Sequence of chain 5.A:
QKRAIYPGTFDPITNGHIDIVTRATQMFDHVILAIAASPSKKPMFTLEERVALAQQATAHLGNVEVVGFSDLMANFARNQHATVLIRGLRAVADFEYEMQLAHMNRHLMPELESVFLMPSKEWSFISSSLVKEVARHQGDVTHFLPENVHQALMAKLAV

Binding-site contacts:
Ligand atom C11 contacts residue LEU102 of chain 4.A at 4.1 Å (hydrophobic).
Ligand atom C contacts residue SO41 of chain 4.G at 3.7 Å.
Ligand atom C4 contacts residue MET74 of chain 4.A at 3.7 Å (hydrophobic).
Ligand atom C8 contacts residue LEU73 of chain 4.A at 4.1 Å (hydrophobic).
Ligand atom C9 contacts residue LEU102 of chain 4.A at 3.7 Å (hydrophobic).
Ligand atom C10 contacts residue GLU134 of chain 5.A at 4.0 Å.
Ligand atom C3 contacts residue MET74 of chain 4.A at 3.8 Å (hydrophobic).
Ligand atom C11 contacts residue TYR98 of chain 4.A at 4.1 Å (hydrophobic).
Ligand atom C4 contacts residue ARG88 of chain 4.A at 3.9 Å.
Ligand atom C contacts residue GLU134 of chain 5.A at 3.4 Å.
Ligand atom C7 contacts residue ASP72 of chain 4.A at 3.9 Å.
Ligand atom C10 contacts residue LEU131 of chain 5.A at 4.1 Å (hydrophobic).
Ligand atom C5 contacts residue TYR98 of chain 4.A at 3.8 Å (hydrophobic).
Ligand atom C2 contacts residue SER39 of chain 4.A at 4.0 Å.
Ligand atom C9 contacts residue VAL135 of chain 5.A at 3.8 Å (hydrophobic).
Ligand atom C2 contacts residue ALA37 of chain 4.A at 3.4 Å (hydrophobic).
Ligand atom C7 contacts residue MET74 of chain 4.A at 3.7 Å (hydrophobic).
Ligand atom C11 contacts residue GLU134 of chain 5.A at 3.5 Å.
Ligand atom C contacts residue HIS138 of chain 5.A at 4.1 Å.
Ligand atom N contacts residue MET74 of chain 4.A at 4.0 Å.
Ligand atom C8 contacts residue MET74 of chain 4.A at 3.9 Å (hydrophobic).
Ligand atom C12 contacts residue MET74 of chain 4.A at 3.9 Å (hydrophobic).
Ligand atom C12 contacts residue GLU134 of chain 5.A at 4.1 Å.
Ligand atom N1 contacts residue LEU73 of chain 4.A at 3.6 Å.
Ligand atom C4 contacts residue SO41 of chain 4.E at 3.5 Å.
Ligand atom C3 contacts residue SO41 of chain 4.E at 4.1 Å.
Ligand atom N2 contacts residue LEU73 of chain 4.A at 3.6 Å.
Ligand atom C5 contacts residue MET74 of chain 4.A at 3.6 Å (hydrophobic).
Ligand atom N contacts residue GLU134 of chain 5.A at 3.8 Å.
Ligand atom C3 contacts residue ALA37 of chain 4.A at 3.5 Å (hydrophobic).
Ligand atom C10 contacts residue LEU102 of chain 4.A at 3.5 Å (hydrophobic).
Ligand atom C1 contacts residue MET74 of chain 4.A at 3.8 Å (hydrophobic).
Ligand atom C6 contacts residue MET74 of chain 4.A at 3.7 Å (hydrophobic).
Ligand atom C2 contacts residue MET74 of chain 4.A at 3.9 Å (hydrophobic).
Ligand atom C7 contacts residue HIS138 of chain 5.A at 3.7 Å.
Ligand atom C6 contacts residue TYR98 of chain 4.A at 3.7 Å (hydrophobic).
Ligand atom C5 contacts residue SO41 of chain 4.E at 3.9 Å.
Ligand atom N1 contacts residue ASP72 of chain 4.A at 4.0 Å.
Ligand atom N1 contacts residue MET74 of chain 4.A at 2.9 Å (h-bond).
Ligand atom N contacts residue HIS138 of chain 5.A at 3.9 Å.

This small molecule binds to this protein.
Small molecule (SMILES): c1ccc(Cn2cnc3ncccc32)cc1

Sequence of chain 4.A:
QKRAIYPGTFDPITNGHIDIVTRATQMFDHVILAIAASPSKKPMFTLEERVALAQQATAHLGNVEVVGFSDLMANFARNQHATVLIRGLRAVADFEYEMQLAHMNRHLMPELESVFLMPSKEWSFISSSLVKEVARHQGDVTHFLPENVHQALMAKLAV